The small molecule below binds the protein below.
Small molecule (SMILES): CC(=O)N[C@@H]1[C@@H](O)[C@H](O)[C@@H](CO)O[C@H]1O

Sequence of chain 1.A:
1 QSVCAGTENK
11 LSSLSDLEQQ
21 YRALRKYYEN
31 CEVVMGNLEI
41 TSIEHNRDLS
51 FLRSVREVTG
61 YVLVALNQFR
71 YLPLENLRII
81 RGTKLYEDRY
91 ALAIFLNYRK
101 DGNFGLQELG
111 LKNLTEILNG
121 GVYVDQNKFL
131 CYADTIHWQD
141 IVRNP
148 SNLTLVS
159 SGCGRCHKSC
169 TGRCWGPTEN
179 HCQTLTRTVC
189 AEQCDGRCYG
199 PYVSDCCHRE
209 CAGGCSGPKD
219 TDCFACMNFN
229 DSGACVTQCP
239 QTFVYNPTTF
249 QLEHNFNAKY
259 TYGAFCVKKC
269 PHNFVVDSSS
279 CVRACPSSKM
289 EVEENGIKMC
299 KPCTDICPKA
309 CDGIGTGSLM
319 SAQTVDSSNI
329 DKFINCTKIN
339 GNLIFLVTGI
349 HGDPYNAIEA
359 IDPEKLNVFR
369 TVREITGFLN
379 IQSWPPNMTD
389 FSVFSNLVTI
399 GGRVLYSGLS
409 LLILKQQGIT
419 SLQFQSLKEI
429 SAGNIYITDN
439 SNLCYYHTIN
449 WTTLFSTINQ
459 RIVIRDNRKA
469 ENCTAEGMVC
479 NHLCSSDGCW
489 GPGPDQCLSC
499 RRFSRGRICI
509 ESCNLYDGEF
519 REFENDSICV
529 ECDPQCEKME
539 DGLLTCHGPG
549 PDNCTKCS

Binding-site contacts:
Ligand atom C7 contacts residue ASN228 of chain 1.A at 3.6 Å.
Ligand atom O5 contacts residue GLY231 of chain 1.A at 4.0 Å.
Ligand atom O7 contacts residue CYS224 of chain 1.A at 4.2 Å.
Ligand atom C1 contacts residue ASN228 of chain 1.A at 1.5 Å.
Ligand atom C8 contacts residue PHE222 of chain 1.A at 3.9 Å (hydrophobic).
Ligand atom C7 contacts residue CYS224 of chain 1.A at 4.0 Å (hydrophobic).
Ligand atom C8 contacts residue ALA223 of chain 1.A at 3.8 Å (hydrophobic).
Ligand atom O7 contacts residue ASN228 of chain 1.A at 3.6 Å.
Ligand atom C4 contacts residue ASN228 of chain 1.A at 4.3 Å.
Ligand atom C5 contacts residue GLY231 of chain 1.A at 4.2 Å.
Ligand atom C8 contacts residue CYS224 of chain 1.A at 3.9 Å (hydrophobic).
Ligand atom C8 contacts residue CYS221 of chain 1.A at 3.4 Å (hydrophobic).
Ligand atom N2 contacts residue ASN228 of chain 1.A at 3.2 Å (h-bond).
Ligand atom C2 contacts residue ASN228 of chain 1.A at 2.6 Å.
Ligand atom O6 contacts residue ASN228 of chain 1.A at 4.3 Å.
Ligand atom C1 contacts residue GLY231 of chain 1.A at 3.7 Å.
Ligand atom C8 contacts residue CYS233 of chain 1.A at 3.9 Å (hydrophobic).
Ligand atom C5 contacts residue ASN228 of chain 1.A at 3.7 Å.
Ligand atom O6 contacts residue GLY231 of chain 1.A at 4.4 Å.
Ligand atom O7 contacts residue ALA223 of chain 1.A at 4.3 Å.
Ligand atom O5 contacts residue PHE263 of chain 1.A at 4.5 Å.
Ligand atom C3 contacts residue ASN228 of chain 1.A at 3.9 Å.
Ligand atom O5 contacts residue ASN228 of chain 1.A at 2.3 Å (h-bond).
Ligand atom N2 contacts residue GLY231 of chain 1.A at 4.3 Å.